Sequence of chain 10.C:
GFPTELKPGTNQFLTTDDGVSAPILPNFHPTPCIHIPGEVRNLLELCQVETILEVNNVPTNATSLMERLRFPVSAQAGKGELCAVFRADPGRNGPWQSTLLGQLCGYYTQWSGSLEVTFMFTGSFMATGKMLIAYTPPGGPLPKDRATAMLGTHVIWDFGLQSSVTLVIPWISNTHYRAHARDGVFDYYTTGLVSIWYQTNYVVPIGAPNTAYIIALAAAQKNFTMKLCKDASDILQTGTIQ

Binding-site contacts:
Ligand atom CAG contacts residue PHE137 of chain 9.A at 3.7 Å (hydrophobic).
Ligand atom CAH contacts residue GLN202 of chain 9.A at 3.7 Å.
Ligand atom OAB contacts residue ILE113 of chain 9.A at 3.2 Å (h-bond).
Ligand atom CAU contacts residue TYR201 of chain 9.A at 3.8 Å (hydrophobic).
Ligand atom CAI contacts residue THR114 of chain 9.A at 3.8 Å.
Ligand atom CAC contacts residue PHE233 of chain 9.A at 3.1 Å (hydrophobic).
Ligand atom CAD contacts residue ASN228 of chain 9.A at 3.5 Å.
Ligand atom OAW contacts residue MET195 of chain 9.A at 3.5 Å.
Ligand atom NBE contacts residue TRP203 of chain 9.A at 3.2 Å.
Ligand atom CAD contacts residue GLN202 of chain 9.A at 3.5 Å.
Ligand atom CAC contacts residue PHE137 of chain 9.A at 3.8 Å (hydrophobic).
Ligand atom CAR contacts residue PHE135 of chain 9.A at 3.4 Å (hydrophobic).
Ligand atom CAK contacts residue MET195 of chain 9.A at 3.6 Å (hydrophobic).
Ligand atom CAI contacts residue ASP112 of chain 9.A at 3.5 Å.
Ligand atom CAU contacts residue TRP203 of chain 9.A at 3.7 Å (hydrophobic).
Ligand atom CAN contacts residue PHE155 of chain 9.A at 3.6 Å (hydrophobic).
Ligand atom CAT contacts residue TYR201 of chain 9.A at 3.5 Å (hydrophobic).
Ligand atom CAM contacts residue ILE24 of chain 9.C at 3.7 Å (hydrophobic).
Ligand atom CAM contacts residue VAL192 of chain 9.A at 3.3 Å (hydrophobic).
Ligand atom CAZ contacts residue MET195 of chain 9.A at 3.9 Å (hydrophobic).
Ligand atom CAU contacts residue ASN228 of chain 9.A at 3.6 Å.
Ligand atom CAH contacts residue TRP203 of chain 9.A at 3.5 Å (hydrophobic).
Ligand atom CBC contacts residue TRP203 of chain 9.A at 3.2 Å (hydrophobic).
Ligand atom OAB contacts residue ASP112 of chain 9.A at 3.5 Å.
Ligand atom CAK contacts residue VAL192 of chain 9.A at 3.1 Å (hydrophobic).
Ligand atom CAJ contacts residue ILE111 of chain 9.A at 3.3 Å (hydrophobic).
Ligand atom CAE contacts residue THR114 of chain 9.A at 3.5 Å.
Ligand atom OAW contacts residue ILE111 of chain 9.A at 3.6 Å.
Ligand atom CAG contacts residue PHE233 of chain 9.A at 3.2 Å (hydrophobic).
Ligand atom CAH contacts residue ASN228 of chain 9.A at 3.2 Å.
Ligand atom CAX contacts residue TRP203 of chain 9.A at 3.6 Å (hydrophobic).
Ligand atom CAE contacts residue ASP112 of chain 9.A at 3.7 Å.
Ligand atom CAA contacts residue PRO177 of chain 9.A at 3.8 Å (hydrophobic).
Ligand atom CAA contacts residue ILE24 of chain 9.C at 3.8 Å (hydrophobic).
Ligand atom NBE contacts residue ASN228 of chain 9.A at 3.9 Å.
Ligand atom CBC contacts residue ASN228 of chain 9.A at 3.9 Å.
Ligand atom CAY contacts residue PHE155 of chain 9.A at 3.8 Å (hydrophobic).
Ligand atom CAI contacts residue TRP203 of chain 9.A at 3.6 Å (hydrophobic).
Ligand atom CAP contacts residue ILE111 of chain 9.A at 3.8 Å (hydrophobic).
Ligand atom CAL contacts residue ILE111 of chain 9.A at 3.6 Å (hydrophobic).

Sequence of chain 9.C:
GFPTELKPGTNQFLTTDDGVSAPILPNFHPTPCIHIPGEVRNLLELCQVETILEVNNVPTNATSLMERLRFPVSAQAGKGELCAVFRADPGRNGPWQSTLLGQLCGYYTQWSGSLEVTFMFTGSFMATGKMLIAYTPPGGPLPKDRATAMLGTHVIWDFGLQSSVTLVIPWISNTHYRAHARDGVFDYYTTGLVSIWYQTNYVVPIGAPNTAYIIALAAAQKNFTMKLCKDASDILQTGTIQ

The small molecule below binds the protein below.
Small molecule (SMILES): Cc1cccc(-c2ccc(OCCCCCN3CCN(c4ccncc4)C3=O)cc2)c1

Sequence of chain 9.A:
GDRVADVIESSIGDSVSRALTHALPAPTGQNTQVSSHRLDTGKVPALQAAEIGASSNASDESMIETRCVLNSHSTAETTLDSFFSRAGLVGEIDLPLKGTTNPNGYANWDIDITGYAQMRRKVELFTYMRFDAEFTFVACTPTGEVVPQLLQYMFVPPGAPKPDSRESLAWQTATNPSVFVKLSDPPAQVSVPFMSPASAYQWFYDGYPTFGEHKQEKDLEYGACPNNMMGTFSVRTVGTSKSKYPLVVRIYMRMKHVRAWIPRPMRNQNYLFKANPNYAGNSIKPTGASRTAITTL